Sequence of chain 19.A:
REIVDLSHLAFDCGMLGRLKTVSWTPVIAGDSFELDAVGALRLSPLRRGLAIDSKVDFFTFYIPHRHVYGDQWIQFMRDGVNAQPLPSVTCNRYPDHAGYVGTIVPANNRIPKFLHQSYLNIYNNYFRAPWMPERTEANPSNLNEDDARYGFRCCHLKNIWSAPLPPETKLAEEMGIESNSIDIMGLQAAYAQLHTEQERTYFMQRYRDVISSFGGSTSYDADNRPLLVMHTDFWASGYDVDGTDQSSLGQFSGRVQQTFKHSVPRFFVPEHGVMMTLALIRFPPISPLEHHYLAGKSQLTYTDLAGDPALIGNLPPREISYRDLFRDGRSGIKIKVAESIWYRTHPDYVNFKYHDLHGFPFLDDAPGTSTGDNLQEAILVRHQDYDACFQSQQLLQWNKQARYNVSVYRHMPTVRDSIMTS

Binding-site contacts:
Ligand atom C2 contacts residue ARG425 of chain 19.A at 3.1 Å.
Ligand atom N1 contacts residue GLU208 of chain 18.A at 1.5 Å (salt-bridge).
Ligand atom O5' contacts residue ARG425 of chain 19.A at 2.8 Å.
Ligand atom O3' contacts residue DC1 of chain 18.E at 3.3 Å.
Ligand atom C5 contacts residue GLU208 of chain 18.A at 3.4 Å.
Ligand atom C6 contacts residue GLU208 of chain 18.A at 2.6 Å.
Ligand atom OP1 contacts residue GLY34 of chain 18.C at 3.8 Å.
Ligand atom OP2 contacts residue THR423 of chain 19.A at 2.9 Å.
Ligand atom C4' contacts residue DC1 of chain 18.H at 2.8 Å.
Ligand atom N3 contacts residue GLU208 of chain 18.A at 2.7 Å (salt-bridge).
Ligand atom OP2 contacts residue ASP426 of chain 19.A at 2.8 Å (salt-bridge).
Ligand atom C5' contacts residue DC1 of chain 18.H at 2.3 Å.
Ligand atom O3' contacts residue ARG425 of chain 19.A at 3.8 Å.
Ligand atom O4' contacts residue PHE212 of chain 18.A at 3.4 Å.
Ligand atom N3 contacts residue ARG425 of chain 19.A at 3.1 Å (salt-bridge).
Ligand atom C2 contacts residue GLU208 of chain 18.A at 1.6 Å.
Ligand atom C1' contacts residue DC1 of chain 18.E at 3.6 Å.
Ligand atom C2' contacts residue DC1 of chain 18.E at 2.2 Å.
Ligand atom O5' contacts residue ARG28 of chain 18.C at 3.4 Å.
Ligand atom N1 contacts residue ARG425 of chain 19.A at 3.6 Å (salt-bridge).
Ligand atom C5' contacts residue TYR31 of chain 18.C at 2.9 Å (hydrophobic).
Ligand atom P contacts residue ARG425 of chain 19.A at 3.5 Å.
Ligand atom O4' contacts residue ARG425 of chain 19.A at 3.7 Å.
Ligand atom O3' contacts residue ARG28 of chain 18.C at 3.5 Å (salt-bridge).
Ligand atom O5' contacts residue DC1 of chain 18.H at 2.6 Å.
Ligand atom N3 contacts residue PHE212 of chain 18.A at 2.9 Å.
Ligand atom C2 contacts residue PHE212 of chain 18.A at 3.8 Å (hydrophobic).
Ligand atom O5' contacts residue TYR31 of chain 18.C at 3.4 Å (h-bond).
Ligand atom N6 contacts residue GLU208 of chain 18.A at 3.4 Å (salt-bridge).
Ligand atom C4 contacts residue ARG425 of chain 19.A at 3.6 Å.
Ligand atom C3' contacts residue DC1 of chain 18.E at 2.9 Å.
Ligand atom OP1 contacts residue ARG28 of chain 18.C at 3.2 Å (salt-bridge).
Ligand atom C4 contacts residue GLU208 of chain 18.A at 3.4 Å.
Ligand atom O3' contacts residue THR423 of chain 19.A at 3.8 Å.
Ligand atom C5' contacts residue ARG28 of chain 18.C at 3.1 Å.
Ligand atom P contacts residue DC1 of chain 18.H at 2.5 Å.
Ligand atom OP2 contacts residue DC1 of chain 18.H at 2.0 Å.
Ligand atom C1' contacts residue ALA27 of chain 18.C at 3.8 Å (hydrophobic).
Ligand atom OP2 contacts residue ARG425 of chain 19.A at 3.8 Å.
Ligand atom C1' contacts residue PHE212 of chain 18.A at 3.5 Å (hydrophobic).

Sequence of chain 18.C:
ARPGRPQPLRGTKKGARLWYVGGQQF

A small-molecule ligand and the protein it binds are described below.
Small molecule (SMILES): Nc1ncnc2c1N1CN2[C@H]2C[C@]3(OP3(O)(O)OC[C@H]3OCC[C@@H]3O[P](=O)(O)OC[C@H]3O[C@@H]1C[C@@H]3O)[C@@H](CO[P](=O)(O)O[C@H]1CCO[C@@H]1COP(=O)=O)O2

Sequence of chain 18.A:
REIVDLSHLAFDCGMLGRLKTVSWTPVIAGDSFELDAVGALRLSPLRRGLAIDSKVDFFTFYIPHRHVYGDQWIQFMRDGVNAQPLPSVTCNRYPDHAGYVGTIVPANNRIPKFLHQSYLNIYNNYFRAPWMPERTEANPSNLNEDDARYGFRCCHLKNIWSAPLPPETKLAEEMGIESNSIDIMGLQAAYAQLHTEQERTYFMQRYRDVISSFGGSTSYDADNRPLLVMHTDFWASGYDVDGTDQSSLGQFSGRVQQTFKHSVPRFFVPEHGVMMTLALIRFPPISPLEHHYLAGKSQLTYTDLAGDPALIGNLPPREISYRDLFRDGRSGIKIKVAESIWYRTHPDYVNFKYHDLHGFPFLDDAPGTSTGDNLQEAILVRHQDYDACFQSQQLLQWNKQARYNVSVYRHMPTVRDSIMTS